Sequence of chain 2.A:
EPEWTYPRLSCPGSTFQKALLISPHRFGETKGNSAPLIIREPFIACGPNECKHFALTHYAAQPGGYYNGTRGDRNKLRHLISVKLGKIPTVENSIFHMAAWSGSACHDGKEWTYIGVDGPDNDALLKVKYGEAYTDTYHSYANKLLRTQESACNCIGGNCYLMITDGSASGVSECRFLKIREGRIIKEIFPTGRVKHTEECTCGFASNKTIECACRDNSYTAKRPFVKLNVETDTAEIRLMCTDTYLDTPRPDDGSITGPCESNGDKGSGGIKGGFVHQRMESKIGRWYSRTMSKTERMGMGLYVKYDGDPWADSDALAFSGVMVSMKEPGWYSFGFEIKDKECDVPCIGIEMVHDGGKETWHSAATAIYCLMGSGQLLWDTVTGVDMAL

Binding-site contacts:
Ligand atom N2 contacts residue PRO83 of chain 2.A at 2.8 Å (h-bond).
Ligand atom C2 contacts residue PRO83 of chain 2.A at 3.6 Å (hydrophobic).
Ligand atom C1 contacts residue PRO83 of chain 2.A at 3.6 Å (hydrophobic).
Ligand atom C3 contacts residue ASN284 of chain 2.A at 3.9 Å.
Ligand atom C7 contacts residue PRO83 of chain 2.A at 3.7 Å (hydrophobic).
Ligand atom C7 contacts residue GLU79 of chain 2.A at 4.5 Å.
Ligand atom C8 contacts residue GLU79 of chain 2.A at 3.8 Å.
Ligand atom O7 contacts residue TYR82 of chain 2.A at 4.4 Å.
Ligand atom O5 contacts residue TYR82 of chain 2.A at 4.2 Å.
Ligand atom C8 contacts residue PRO83 of chain 2.A at 3.7 Å (hydrophobic).
Ligand atom C7 contacts residue ASN284 of chain 2.A at 3.5 Å.
Ligand atom C1 contacts residue TYR82 of chain 2.A at 4.3 Å (hydrophobic).
Ligand atom O7 contacts residue ASN284 of chain 2.A at 3.6 Å (h-bond).
Ligand atom C4 contacts residue ASN284 of chain 2.A at 4.2 Å.
Ligand atom C1 contacts residue ASN284 of chain 2.A at 1.4 Å.
Ligand atom C5 contacts residue ASN284 of chain 2.A at 3.6 Å.
Ligand atom O5 contacts residue ASN284 of chain 2.A at 2.3 Å (h-bond).
Ligand atom C8 contacts residue TYR82 of chain 2.A at 4.1 Å (hydrophobic).
Ligand atom N2 contacts residue ARG84 of chain 2.A at 4.0 Å.
Ligand atom C6 contacts residue TYR82 of chain 2.A at 3.9 Å (hydrophobic).
Ligand atom N2 contacts residue ASN284 of chain 2.A at 3.0 Å (h-bond).
Ligand atom C8 contacts residue LEU85 of chain 2.A at 4.0 Å (hydrophobic).
Ligand atom C2 contacts residue ASN284 of chain 2.A at 2.6 Å.
Ligand atom C8 contacts residue ARG84 of chain 2.A at 3.9 Å.
Ligand atom C3 contacts residue PRO83 of chain 2.A at 3.9 Å (hydrophobic).
Ligand atom C5 contacts residue TYR82 of chain 2.A at 3.8 Å (hydrophobic).

The protein below binds the small molecule below.
Small molecule (SMILES): CC(=O)N[C@H]1[C@H](O[C@H]2[C@H](O)[C@@H](NC(C)=O)CO[C@@H]2CO)O[C@H](CO)[C@@H](O)[C@@H]1O